Sequence of chain 1.A:
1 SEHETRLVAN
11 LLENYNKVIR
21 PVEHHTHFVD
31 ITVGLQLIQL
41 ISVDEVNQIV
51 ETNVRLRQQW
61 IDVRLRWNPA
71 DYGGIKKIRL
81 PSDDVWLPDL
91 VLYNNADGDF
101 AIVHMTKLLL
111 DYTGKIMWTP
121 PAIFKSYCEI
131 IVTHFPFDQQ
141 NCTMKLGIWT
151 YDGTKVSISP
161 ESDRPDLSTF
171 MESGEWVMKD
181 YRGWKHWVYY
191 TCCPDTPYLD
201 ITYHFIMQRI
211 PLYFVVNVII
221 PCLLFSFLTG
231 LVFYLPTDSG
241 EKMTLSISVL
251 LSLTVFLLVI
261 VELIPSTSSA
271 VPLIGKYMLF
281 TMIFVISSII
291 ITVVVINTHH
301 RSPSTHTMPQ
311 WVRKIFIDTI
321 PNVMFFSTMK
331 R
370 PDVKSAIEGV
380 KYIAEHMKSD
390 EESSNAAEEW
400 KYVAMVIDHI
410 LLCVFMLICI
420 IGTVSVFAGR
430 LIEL

A small-molecule ligand and the protein it binds are described below.
Small molecule (SMILES): CC(C)CCC[C@@H](C)[C@H]1CC[C@H]2[C@@H]3CC=C4C[C@@H](O)CC[C@]4(C)[C@H]3CC[C@]12C

Binding-site contacts:
Ligand atom C13 contacts residue VAL294 of chain 1.A at 4.5 Å (hydrophobic).
Ligand atom C27 contacts residue ILE291 of chain 1.A at 4.4 Å (hydrophobic).
Ligand atom C7 contacts residue PHE316 of chain 1.A at 3.4 Å (hydrophobic).
Ligand atom O1 contacts residue TRP399 of chain 1.A at 4.0 Å.
Ligand atom C23 contacts residue LEU410 of chain 1.A at 4.4 Å (hydrophobic).
Ligand atom O1 contacts residue PRO309 of chain 1.A at 3.9 Å.
Ligand atom C3 contacts residue ARG301 of chain 1.A at 4.3 Å.
Ligand atom C6 contacts residue ILE406 of chain 1.A at 4.2 Å (hydrophobic).
Ligand atom C8 contacts residue ILE406 of chain 1.A at 3.9 Å (hydrophobic).
Ligand atom C4 contacts residue VAL312 of chain 1.A at 4.3 Å (hydrophobic).
Ligand atom C15 contacts residue PHE316 of chain 1.A at 3.4 Å (hydrophobic).
Ligand atom O1 contacts residue ARG301 of chain 1.A at 4.3 Å.
Ligand atom C6 contacts residue PHE316 of chain 1.A at 4.1 Å (hydrophobic).
Ligand atom C19 contacts residue VAL294 of chain 1.A at 3.8 Å (hydrophobic).
Ligand atom C10 contacts residue THR298 of chain 1.A at 4.4 Å.
Ligand atom C19 contacts residue THR298 of chain 1.A at 3.2 Å.
Ligand atom C3 contacts residue VAL312 of chain 1.A at 4.4 Å (hydrophobic).
Ligand atom C25 contacts residue ILE291 of chain 1.A at 3.7 Å (hydrophobic).
Ligand atom C18 contacts residue ILE406 of chain 1.A at 4.4 Å (hydrophobic).
Ligand atom C19 contacts residue ARG301 of chain 1.A at 4.0 Å.
Ligand atom C2 contacts residue ARG301 of chain 1.A at 3.7 Å.
Ligand atom C23 contacts residue ILE291 of chain 1.A at 4.2 Å (hydrophobic).
Ligand atom C4 contacts residue TRP399 of chain 1.A at 4.0 Å (hydrophobic).
Ligand atom C11 contacts residue VAL294 of chain 1.A at 3.8 Å (hydrophobic).
Ligand atom C7 contacts residue ILE406 of chain 1.A at 3.6 Å (hydrophobic).
Ligand atom C14 contacts residue PHE316 of chain 1.A at 4.3 Å (hydrophobic).
Ligand atom C27 contacts residue PHE414 of chain 1.A at 3.8 Å (hydrophobic).
Ligand atom C15 contacts residue ILE406 of chain 1.A at 3.9 Å (hydrophobic).
Ligand atom C27 contacts residue VAL413 of chain 1.A at 3.6 Å (hydrophobic).
Ligand atom C5 contacts residue THR298 of chain 1.A at 4.5 Å.
Ligand atom C4 contacts residue ARG301 of chain 1.A at 4.3 Å.
Ligand atom C24 contacts residue ILE291 of chain 1.A at 4.3 Å (hydrophobic).
Ligand atom C27 contacts residue POV1 of chain 1.K at 3.9 Å.
Ligand atom C27 contacts residue ILE417 of chain 1.A at 4.3 Å (hydrophobic).
Ligand atom C24 contacts residue LEU410 of chain 1.A at 3.9 Å (hydrophobic).
Ligand atom C6 contacts residue VAL312 of chain 1.A at 4.2 Å (hydrophobic).
Ligand atom C18 contacts residue VAL294 of chain 1.A at 3.4 Å (hydrophobic).
Ligand atom C12 contacts residue VAL294 of chain 1.A at 4.3 Å (hydrophobic).
Ligand atom C14 contacts residue ILE406 of chain 1.A at 4.4 Å (hydrophobic).
Ligand atom C22 contacts residue LEU410 of chain 1.A at 4.2 Å (hydrophobic).